This small molecule binds to this protein.
Small molecule (SMILES): CC[C@H](C)[C@H](NC(=O)[C@@H](NC(=O)[C@H](CS)NC(=O)[C@@H](N)CCCCN)C(C)C)C(=O)N[C@@H](CC(C)C)C(=O)O

Binding-site contacts:
Ligand atom CG1 contacts residue LYS164 of chain 1.A at 4.1 Å.
Ligand atom SG contacts residue HIS321 of chain 1.B at 3.4 Å (h-bond).
Ligand atom O contacts residue TYR166 of chain 1.A at 3.9 Å.
Ligand atom SG contacts residue LYS311 of chain 1.B at 3.9 Å.
Ligand atom C contacts residue LYS311 of chain 1.B at 3.9 Å.
Ligand atom C contacts residue ARG173 of chain 1.B at 3.7 Å.
Ligand atom CB contacts residue MGM1 of chain 1.T at 4.0 Å.
Ligand atom OXT contacts residue TYR166 of chain 1.A at 3.7 Å.
Ligand atom C contacts residue TYR166 of chain 1.A at 3.7 Å (hydrophobic).
Ligand atom O contacts residue MGM1 of chain 1.T at 3.5 Å.
Ligand atom CG2 contacts residue LEU320 of chain 1.B at 4.1 Å (hydrophobic).
Ligand atom O contacts residue MGM1 of chain 1.T at 3.6 Å.
Ligand atom N contacts residue TYR166 of chain 1.A at 3.8 Å.
Ligand atom CD1 contacts residue LEU320 of chain 1.B at 3.7 Å (hydrophobic).
Ligand atom CD2 contacts residue ALA123 of chain 1.B at 3.9 Å (hydrophobic).
Ligand atom SG contacts residue ZN1 of chain 1.S at 2.4 Å.
Ligand atom N contacts residue ARG173 of chain 1.B at 4.1 Å.
Ligand atom CD1 contacts residue ALA123 of chain 1.B at 4.0 Å (hydrophobic).
Ligand atom SG contacts residue CYS271 of chain 1.B at 4.0 Å.
Ligand atom O contacts residue ARG173 of chain 1.B at 2.8 Å (salt-bridge).
Ligand atom CB contacts residue LYS164 of chain 1.A at 4.1 Å.
Ligand atom O contacts residue LEU320 of chain 1.B at 3.7 Å.
Ligand atom N contacts residue LYS311 of chain 1.B at 3.6 Å.
Ligand atom CA contacts residue TYR166 of chain 1.A at 4.1 Å (hydrophobic).
Ligand atom CD1 contacts residue THR49 of chain 1.B at 4.0 Å.
Ligand atom NZ contacts residue SER42 of chain 1.B at 3.8 Å.
Ligand atom O contacts residue GLN167 of chain 1.A at 3.1 Å (h-bond).
Ligand atom CD1 contacts residue MET124 of chain 1.B at 3.7 Å (hydrophobic).
Ligand atom SG contacts residue ASP269 of chain 1.B at 3.0 Å (salt-bridge).
Ligand atom O contacts residue TYR166 of chain 1.A at 3.6 Å.
Ligand atom CB contacts residue ZN1 of chain 1.S at 3.6 Å.
Ligand atom CB contacts residue HIS321 of chain 1.B at 3.6 Å.
Ligand atom CD2 contacts residue PHE174 of chain 1.B at 4.0 Å (hydrophobic).
Ligand atom C contacts residue TYR166 of chain 1.A at 3.5 Å (hydrophobic).
Ligand atom CA contacts residue ARG173 of chain 1.B at 3.8 Å.
Ligand atom CD2 contacts residue ARG173 of chain 1.B at 4.0 Å.
Ligand atom O contacts residue TYR166 of chain 1.A at 3.5 Å.
Ligand atom CA contacts residue TYR166 of chain 1.A at 4.0 Å (hydrophobic).
Ligand atom N contacts residue HIS321 of chain 1.B at 4.1 Å.
Ligand atom O contacts residue LYS311 of chain 1.B at 3.2 Å (salt-bridge).

Sequence of chain 1.B:
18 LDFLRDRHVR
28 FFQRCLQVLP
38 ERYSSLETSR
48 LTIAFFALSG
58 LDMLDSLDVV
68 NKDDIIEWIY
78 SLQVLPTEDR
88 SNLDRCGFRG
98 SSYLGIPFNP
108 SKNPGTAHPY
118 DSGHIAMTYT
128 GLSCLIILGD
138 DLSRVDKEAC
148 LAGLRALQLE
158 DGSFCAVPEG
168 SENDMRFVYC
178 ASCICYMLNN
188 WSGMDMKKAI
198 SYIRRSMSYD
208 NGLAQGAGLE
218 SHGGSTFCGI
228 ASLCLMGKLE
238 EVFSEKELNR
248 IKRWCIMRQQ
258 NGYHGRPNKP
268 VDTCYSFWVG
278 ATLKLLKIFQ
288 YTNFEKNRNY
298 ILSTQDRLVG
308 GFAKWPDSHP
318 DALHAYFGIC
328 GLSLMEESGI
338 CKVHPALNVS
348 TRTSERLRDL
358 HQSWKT

Sequence of chain 1.A:
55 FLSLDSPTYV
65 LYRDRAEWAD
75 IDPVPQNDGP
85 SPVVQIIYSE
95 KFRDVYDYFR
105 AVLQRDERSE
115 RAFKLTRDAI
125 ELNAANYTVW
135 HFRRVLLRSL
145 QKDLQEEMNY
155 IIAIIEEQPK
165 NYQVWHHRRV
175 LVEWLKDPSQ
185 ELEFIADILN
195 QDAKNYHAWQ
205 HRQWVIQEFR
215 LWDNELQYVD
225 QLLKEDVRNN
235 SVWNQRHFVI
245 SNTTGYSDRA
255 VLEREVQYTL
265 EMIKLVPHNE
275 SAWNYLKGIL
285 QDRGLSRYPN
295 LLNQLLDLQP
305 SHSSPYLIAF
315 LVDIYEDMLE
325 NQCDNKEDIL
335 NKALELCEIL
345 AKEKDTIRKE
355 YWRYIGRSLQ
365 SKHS